Binding-site contacts:
Ligand atom O6 contacts residue SER101 of chain 1.B at 4.3 Å.
Ligand atom N2 contacts residue SER101 of chain 1.B at 4.2 Å.
Ligand atom O7 contacts residue SER101 of chain 1.B at 3.8 Å.
Ligand atom O5 contacts residue SER112 of chain 1.B at 2.4 Å (h-bond).
Ligand atom O5 contacts residue PRO100 of chain 1.B at 3.6 Å.
Ligand atom C7 contacts residue SER112 of chain 1.B at 3.7 Å.
Ligand atom C2 contacts residue SER112 of chain 1.B at 2.5 Å.
Ligand atom C5 contacts residue SER112 of chain 1.B at 3.7 Å.
Ligand atom C4 contacts residue SER112 of chain 1.B at 4.2 Å.
Ligand atom C1 contacts residue SER101 of chain 1.B at 3.8 Å.
Ligand atom C7 contacts residue SER101 of chain 1.B at 4.2 Å.
Ligand atom C6 contacts residue PRO100 of chain 1.B at 4.4 Å (hydrophobic).
Ligand atom O6 contacts residue PRO100 of chain 1.B at 3.9 Å.
Ligand atom O5 contacts residue SER101 of chain 1.B at 4.1 Å.
Ligand atom N2 contacts residue SER112 of chain 1.B at 2.9 Å (h-bond).
Ligand atom C2 contacts residue SER101 of chain 1.B at 3.9 Å.
Ligand atom C1 contacts residue PRO100 of chain 1.B at 4.4 Å (hydrophobic).
Ligand atom C1 contacts residue SER112 of chain 1.B at 1.5 Å.
Ligand atom C3 contacts residue SER112 of chain 1.B at 3.8 Å.
Ligand atom O7 contacts residue SER112 of chain 1.B at 4.2 Å.

A protein and the small-molecule ligand that binds it are described below.
Small molecule (SMILES): CC(=O)N[C@@H]1[C@@H](O)[C@H](O)[C@@H](CO)O[C@H]1O

Sequence of chain 1.B:
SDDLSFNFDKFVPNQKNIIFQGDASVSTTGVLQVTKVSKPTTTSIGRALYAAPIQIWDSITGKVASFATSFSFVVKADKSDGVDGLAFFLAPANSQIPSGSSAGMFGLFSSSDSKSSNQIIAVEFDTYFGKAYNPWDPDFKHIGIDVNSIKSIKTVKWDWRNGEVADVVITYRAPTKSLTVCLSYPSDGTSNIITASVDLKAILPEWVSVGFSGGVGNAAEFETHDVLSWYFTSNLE